Sequence of chain 1.A:
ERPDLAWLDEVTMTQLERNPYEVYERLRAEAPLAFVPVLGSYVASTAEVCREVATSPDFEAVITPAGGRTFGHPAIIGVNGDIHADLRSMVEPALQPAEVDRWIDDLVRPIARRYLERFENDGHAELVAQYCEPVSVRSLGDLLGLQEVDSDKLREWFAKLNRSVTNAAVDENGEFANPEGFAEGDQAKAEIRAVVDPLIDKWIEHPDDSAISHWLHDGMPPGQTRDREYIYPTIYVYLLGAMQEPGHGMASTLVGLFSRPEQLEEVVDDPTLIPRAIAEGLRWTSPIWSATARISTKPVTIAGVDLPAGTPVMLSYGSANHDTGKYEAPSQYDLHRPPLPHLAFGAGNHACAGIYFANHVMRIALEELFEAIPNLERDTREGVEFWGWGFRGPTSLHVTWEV

Binding-site contacts:
Ligand atom O02 contacts residue GLY247 of chain 1.A at 3.3 Å.
Ligand atom O09 contacts residue PHE397 of chain 1.A at 3.7 Å.
Ligand atom C08 contacts residue LEU246 of chain 1.A at 3.9 Å (hydrophobic).
Ligand atom C03 contacts residue ILE294 of chain 1.A at 4.1 Å (hydrophobic).
Ligand atom O09 contacts residue VAL171 of chain 1.A at 3.9 Å.
Ligand atom C03 contacts residue GLY247 of chain 1.A at 3.9 Å.
Ligand atom C04 contacts residue ILE294 of chain 1.A at 3.5 Å (hydrophobic).
Ligand atom C01 contacts residue ALA248 of chain 1.A at 3.5 Å (hydrophobic).
Ligand atom O11 contacts residue LEU246 of chain 1.A at 3.8 Å.
Ligand atom C01 contacts residue VAL243 of chain 1.A at 3.9 Å (hydrophobic).
Ligand atom O09 contacts residue ILE83 of chain 1.A at 3.6 Å.
Ligand atom O02 contacts residue ALA248 of chain 1.A at 3.5 Å (h-bond).
Ligand atom C04 contacts residue HEM1 of chain 1.B at 3.6 Å.
Ligand atom C08 contacts residue ILE83 of chain 1.A at 3.9 Å (hydrophobic).
Ligand atom O09 contacts residue ALA297 of chain 1.A at 3.7 Å.
Ligand atom C07 contacts residue PHE397 of chain 1.A at 4.0 Å (hydrophobic).
Ligand atom C01 contacts residue HEM1 of chain 1.B at 3.4 Å.
Ligand atom C08 contacts residue VAL171 of chain 1.A at 4.4 Å (hydrophobic).
Ligand atom O09 contacts residue PHE77 of chain 1.A at 4.0 Å.
Ligand atom C06 contacts residue ALA297 of chain 1.A at 4.2 Å (hydrophobic).
Ligand atom C06 contacts residue ILE294 of chain 1.A at 4.2 Å (hydrophobic).
Ligand atom O02 contacts residue VAL243 of chain 1.A at 3.0 Å (h-bond).
Ligand atom O11 contacts residue VAL243 of chain 1.A at 2.6 Å (h-bond).
Ligand atom O11 contacts residue GLY247 of chain 1.A at 3.2 Å (h-bond).
Ligand atom C03 contacts residue VAL243 of chain 1.A at 3.7 Å (hydrophobic).
Ligand atom C06 contacts residue ILE83 of chain 1.A at 4.0 Å (hydrophobic).
Ligand atom C01 contacts residue GLY247 of chain 1.A at 4.0 Å.
Ligand atom C06 contacts residue PHE397 of chain 1.A at 4.4 Å (hydrophobic).
Ligand atom C05 contacts residue ILE83 of chain 1.A at 4.0 Å (hydrophobic).
Ligand atom C05 contacts residue ILE294 of chain 1.A at 3.5 Å (hydrophobic).
Ligand atom C06 contacts residue THR298 of chain 1.A at 3.8 Å.
Ligand atom O11 contacts residue PHE77 of chain 1.A at 4.2 Å.
Ligand atom C07 contacts residue ILE83 of chain 1.A at 4.0 Å (hydrophobic).
Ligand atom C08 contacts residue PHE77 of chain 1.A at 3.6 Å (hydrophobic).
Ligand atom C10 contacts residue VAL243 of chain 1.A at 3.7 Å (hydrophobic).
Ligand atom C04 contacts residue ILE83 of chain 1.A at 4.4 Å (hydrophobic).
Ligand atom C08 contacts residue PHE397 of chain 1.A at 3.6 Å (hydrophobic).
Ligand atom C05 contacts residue THR298 of chain 1.A at 3.8 Å.
Ligand atom C05 contacts residue HEM1 of chain 1.B at 4.0 Å.
Ligand atom C10 contacts residue GLY247 of chain 1.A at 4.0 Å.

A small-molecule ligand and the protein it binds are described below.
Small molecule (SMILES): COc1cccc(CO)c1O